Binding-site contacts:
Ligand atom C3 contacts residue ASN568 of chain 1.A at 3.8 Å.
Ligand atom O7 contacts residue ASN568 of chain 1.A at 3.3 Å (h-bond).
Ligand atom C8 contacts residue SER537 of chain 1.A at 3.6 Å.
Ligand atom C2 contacts residue SER537 of chain 1.A at 4.2 Å.
Ligand atom C3 contacts residue MET566 of chain 1.A at 4.2 Å (hydrophobic).
Ligand atom O5 contacts residue MET566 of chain 1.A at 3.4 Å.
Ligand atom C8 contacts residue ASN572 of chain 1.A at 4.2 Å.
Ligand atom O7 contacts residue LYS571 of chain 1.A at 4.0 Å.
Ligand atom C4 contacts residue ASN568 of chain 1.A at 4.2 Å.
Ligand atom N2 contacts residue SER537 of chain 1.A at 3.2 Å (h-bond).
Ligand atom C2 contacts residue ASN568 of chain 1.A at 2.5 Å.
Ligand atom O5 contacts residue ASN568 of chain 1.A at 2.4 Å (h-bond).
Ligand atom O6 contacts residue THR590 of chain 1.A at 4.2 Å.
Ligand atom C4 contacts residue MET566 of chain 1.A at 4.4 Å (hydrophobic).
Ligand atom O5 contacts residue SER591 of chain 1.A at 3.8 Å.
Ligand atom C1 contacts residue MET566 of chain 1.A at 3.2 Å (hydrophobic).
Ligand atom C5 contacts residue ASN568 of chain 1.A at 3.7 Å.
Ligand atom C8 contacts residue LYS571 of chain 1.A at 4.2 Å.
Ligand atom C6 contacts residue MET566 of chain 1.A at 4.3 Å (hydrophobic).
Ligand atom O6 contacts residue SER591 of chain 1.A at 3.9 Å.
Ligand atom C8 contacts residue ASN568 of chain 1.A at 4.0 Å.
Ligand atom C2 contacts residue MET566 of chain 1.A at 4.2 Å (hydrophobic).
Ligand atom C1 contacts residue SER591 of chain 1.A at 4.2 Å.
Ligand atom C5 contacts residue MET566 of chain 1.A at 3.4 Å (hydrophobic).
Ligand atom N2 contacts residue ASN568 of chain 1.A at 3.0 Å (h-bond).
Ligand atom C1 contacts residue ASN568 of chain 1.A at 1.4 Å.
Ligand atom C7 contacts residue SER537 of chain 1.A at 3.9 Å.
Ligand atom C7 contacts residue ASN568 of chain 1.A at 3.4 Å.
Ligand atom C3 contacts residue SER537 of chain 1.A at 4.4 Å.

A small-molecule ligand and the protein it binds are described below.
Small molecule (SMILES): CC(=O)N[C@@H]1[C@@H](O)[C@H](O)[C@@H](CO)O[C@H]1O

Sequence of chain 1.A:
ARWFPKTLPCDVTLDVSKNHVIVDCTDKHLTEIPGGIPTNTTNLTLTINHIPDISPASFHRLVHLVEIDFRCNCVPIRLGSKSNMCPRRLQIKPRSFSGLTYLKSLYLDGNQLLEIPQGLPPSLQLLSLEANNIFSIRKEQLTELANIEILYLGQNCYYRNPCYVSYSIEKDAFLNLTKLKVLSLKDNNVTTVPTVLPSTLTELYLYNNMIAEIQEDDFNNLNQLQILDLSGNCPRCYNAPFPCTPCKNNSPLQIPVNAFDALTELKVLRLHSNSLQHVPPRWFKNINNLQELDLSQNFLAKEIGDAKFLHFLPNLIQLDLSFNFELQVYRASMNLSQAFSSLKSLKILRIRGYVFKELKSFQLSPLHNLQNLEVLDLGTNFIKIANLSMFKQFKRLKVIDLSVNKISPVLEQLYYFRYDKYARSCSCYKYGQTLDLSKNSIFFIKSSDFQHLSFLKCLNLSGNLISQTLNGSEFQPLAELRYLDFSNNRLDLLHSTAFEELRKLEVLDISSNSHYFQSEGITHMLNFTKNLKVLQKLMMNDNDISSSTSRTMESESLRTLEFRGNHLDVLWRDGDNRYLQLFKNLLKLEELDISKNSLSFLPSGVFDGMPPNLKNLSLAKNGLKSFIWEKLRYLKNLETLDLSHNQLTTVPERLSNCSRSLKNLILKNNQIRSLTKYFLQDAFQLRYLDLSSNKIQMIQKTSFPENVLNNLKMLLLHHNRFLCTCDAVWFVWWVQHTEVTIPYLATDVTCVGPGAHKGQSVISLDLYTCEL